Sequence of chain 1.C:
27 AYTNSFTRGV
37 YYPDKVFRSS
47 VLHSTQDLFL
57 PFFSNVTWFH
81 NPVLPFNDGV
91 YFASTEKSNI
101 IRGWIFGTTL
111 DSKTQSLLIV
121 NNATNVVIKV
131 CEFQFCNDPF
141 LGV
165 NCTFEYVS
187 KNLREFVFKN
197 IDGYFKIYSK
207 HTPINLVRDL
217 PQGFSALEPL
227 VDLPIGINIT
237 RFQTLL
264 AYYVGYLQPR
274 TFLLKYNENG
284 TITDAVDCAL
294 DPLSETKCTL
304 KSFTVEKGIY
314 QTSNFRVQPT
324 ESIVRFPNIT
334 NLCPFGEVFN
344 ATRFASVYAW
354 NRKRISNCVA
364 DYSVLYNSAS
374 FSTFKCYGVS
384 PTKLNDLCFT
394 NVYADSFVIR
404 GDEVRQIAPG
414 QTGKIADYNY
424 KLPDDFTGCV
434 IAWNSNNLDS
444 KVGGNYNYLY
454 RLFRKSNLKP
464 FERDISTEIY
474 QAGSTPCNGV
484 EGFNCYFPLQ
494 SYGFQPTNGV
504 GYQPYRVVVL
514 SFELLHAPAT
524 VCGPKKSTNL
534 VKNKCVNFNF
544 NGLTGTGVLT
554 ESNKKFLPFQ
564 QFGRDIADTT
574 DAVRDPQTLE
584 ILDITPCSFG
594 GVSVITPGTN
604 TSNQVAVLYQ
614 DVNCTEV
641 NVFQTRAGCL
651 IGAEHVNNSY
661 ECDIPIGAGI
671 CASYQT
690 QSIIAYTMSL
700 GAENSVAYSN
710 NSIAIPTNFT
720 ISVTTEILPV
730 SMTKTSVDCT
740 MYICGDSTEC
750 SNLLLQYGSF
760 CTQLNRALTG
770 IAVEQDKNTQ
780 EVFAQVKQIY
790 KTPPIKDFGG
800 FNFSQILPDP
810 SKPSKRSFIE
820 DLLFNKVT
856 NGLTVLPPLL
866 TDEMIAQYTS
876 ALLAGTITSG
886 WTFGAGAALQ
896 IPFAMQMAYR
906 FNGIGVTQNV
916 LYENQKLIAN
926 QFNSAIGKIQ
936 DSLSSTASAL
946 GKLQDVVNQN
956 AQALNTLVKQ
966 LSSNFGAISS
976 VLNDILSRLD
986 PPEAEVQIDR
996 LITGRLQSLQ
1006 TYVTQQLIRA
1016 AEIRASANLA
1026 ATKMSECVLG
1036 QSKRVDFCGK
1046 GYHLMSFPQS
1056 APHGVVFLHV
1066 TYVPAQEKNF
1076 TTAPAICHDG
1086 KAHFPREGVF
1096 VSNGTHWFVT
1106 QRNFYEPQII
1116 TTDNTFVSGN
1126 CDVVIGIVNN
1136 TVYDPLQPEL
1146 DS

Binding-site contacts:
Ligand atom C5 contacts residue GLN580 of chain 1.C at 3.7 Å.
Ligand atom C8 contacts residue ASN331 of chain 1.C at 4.2 Å.
Ligand atom C2 contacts residue ASN331 of chain 1.C at 2.4 Å.
Ligand atom O5 contacts residue GLN580 of chain 1.C at 3.7 Å.
Ligand atom C4 contacts residue ASN331 of chain 1.C at 4.2 Å.
Ligand atom N2 contacts residue ASN331 of chain 1.C at 2.9 Å (h-bond).
Ligand atom C6 contacts residue GLN580 of chain 1.C at 3.2 Å.
Ligand atom O4 contacts residue GLN580 of chain 1.C at 4.3 Å.
Ligand atom C7 contacts residue ASN331 of chain 1.C at 3.0 Å.
Ligand atom C6 contacts residue ASN331 of chain 1.C at 4.4 Å.
Ligand atom O6 contacts residue LEU582 of chain 1.C at 4.3 Å.
Ligand atom C1 contacts residue ASN331 of chain 1.C at 1.4 Å.
Ligand atom C3 contacts residue ASN331 of chain 1.C at 3.8 Å.
Ligand atom C5 contacts residue ASN331 of chain 1.C at 3.7 Å.
Ligand atom O6 contacts residue GLN580 of chain 1.C at 3.2 Å (h-bond).
Ligand atom C4 contacts residue GLN580 of chain 1.C at 3.6 Å.
Ligand atom O7 contacts residue ASN331 of chain 1.C at 2.8 Å (h-bond).
Ligand atom O5 contacts residue ASN331 of chain 1.C at 2.4 Å (h-bond).

The protein below binds the small molecule below.
Small molecule (SMILES): CC(=O)N[C@@H]1[C@@H](O)[C@H](O)[C@@H](CO)O[C@H]1O